The small molecule below binds the protein below.
Small molecule (SMILES): CC[C@H](C)[C@H](NC(=O)[C@H](C)N)C(=O)N[C@@H](CC(C)C)C(=O)N[C@@H](Cc1cnc[nH]1)C(=O)N[C@@H](C)C(=O)N[C@@H](CC(C)C)C(=O)N[C@@H](CC(C)C)C(=O)N[C@@H](CCC(N)=O)C(=O)N[C@H](C=O)CC(=O)O

Binding-site contacts:
Ligand atom CB contacts residue GLU245 of chain 1.B at 3.2 Å.
Ligand atom CD1 contacts residue LEU82 of chain 1.B at 3.9 Å (hydrophobic).
Ligand atom NE2 contacts residue VAL79 of chain 1.B at 3.5 Å.
Ligand atom O contacts residue ILE61 of chain 1.B at 3.7 Å.
Ligand atom CD2 contacts residue LEU75 of chain 1.B at 3.5 Å (hydrophobic).
Ligand atom CD1 contacts residue ASP241 of chain 1.B at 3.5 Å.
Ligand atom O contacts residue LYS65 of chain 1.B at 2.3 Å (salt-bridge).
Ligand atom O contacts residue LYS65 of chain 1.B at 2.9 Å (salt-bridge).
Ligand atom CB contacts residue GLU245 of chain 1.B at 4.0 Å.
Ligand atom N contacts residue LYS65 of chain 1.B at 3.6 Å.
Ligand atom CD1 contacts residue VAL79 of chain 1.B at 3.6 Å (hydrophobic).
Ligand atom CD2 contacts residue ILE61 of chain 1.B at 3.7 Å (hydrophobic).
Ligand atom N contacts residue GLU245 of chain 1.B at 2.6 Å (salt-bridge).
Ligand atom CG contacts residue LEU82 of chain 1.B at 4.0 Å (hydrophobic).
Ligand atom CD2 contacts residue LEU82 of chain 1.B at 3.6 Å (hydrophobic).
Ligand atom CD2 contacts residue GLN78 of chain 1.B at 3.8 Å.
Ligand atom CD1 contacts residue GLN78 of chain 1.B at 4.0 Å.
Ligand atom CD2 contacts residue GLU83 of chain 1.B at 3.7 Å.
Ligand atom CD2 contacts residue LYS65 of chain 1.B at 4.0 Å.
Ligand atom CG2 contacts residue LEU242 of chain 1.B at 3.8 Å (hydrophobic).
Ligand atom C contacts residue GLU245 of chain 1.B at 3.8 Å.
Ligand atom CB contacts residue GLU245 of chain 1.B at 3.4 Å.
Ligand atom C contacts residue LYS65 of chain 1.B at 3.4 Å.
Ligand atom CD1 contacts residue LEU242 of chain 1.B at 4.0 Å (hydrophobic).
Ligand atom N contacts residue GLU245 of chain 1.B at 2.8 Å (salt-bridge).
Ligand atom CA contacts residue GLU245 of chain 1.B at 3.5 Å.
Ligand atom C contacts residue LYS65 of chain 1.B at 3.5 Å.
Ligand atom CB contacts residue ILE61 of chain 1.B at 3.8 Å (hydrophobic).
Ligand atom C contacts residue GLU245 of chain 1.B at 3.5 Å.
Ligand atom CG1 contacts residue GLU245 of chain 1.B at 3.8 Å.
Ligand atom CA contacts residue GLU245 of chain 1.B at 3.5 Å.
Ligand atom CA contacts residue LYS65 of chain 1.B at 3.6 Å.
Ligand atom CB contacts residue LEU75 of chain 1.B at 4.0 Å (hydrophobic).
Ligand atom CA contacts residue GLU245 of chain 1.B at 3.6 Å.
Ligand atom C contacts residue ILE61 of chain 1.B at 4.1 Å (hydrophobic).
Ligand atom NE2 contacts residue LEU75 of chain 1.B at 4.1 Å.
Ligand atom CD1 contacts residue ILE61 of chain 1.B at 3.6 Å (hydrophobic).
Ligand atom CD2 contacts residue VAL79 of chain 1.B at 3.5 Å (hydrophobic).
Ligand atom CD1 contacts residue LEU242 of chain 1.B at 3.8 Å (hydrophobic).
Ligand atom CD2 contacts residue VAL79 of chain 1.B at 3.4 Å (hydrophobic).

Sequence of chain 1.B:
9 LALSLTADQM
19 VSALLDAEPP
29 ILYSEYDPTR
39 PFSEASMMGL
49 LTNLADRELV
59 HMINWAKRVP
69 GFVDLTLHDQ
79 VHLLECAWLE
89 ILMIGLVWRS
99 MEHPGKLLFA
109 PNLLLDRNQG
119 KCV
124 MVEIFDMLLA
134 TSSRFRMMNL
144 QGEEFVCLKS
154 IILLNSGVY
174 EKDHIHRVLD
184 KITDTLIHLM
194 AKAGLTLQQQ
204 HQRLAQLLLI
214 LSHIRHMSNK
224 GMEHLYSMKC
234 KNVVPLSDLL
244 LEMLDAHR